A protein and the small-molecule ligand that binds it are described below.
Small molecule (SMILES): O=P([O-])([O-])OCC(O)CO

Sequence of chain 1.A:
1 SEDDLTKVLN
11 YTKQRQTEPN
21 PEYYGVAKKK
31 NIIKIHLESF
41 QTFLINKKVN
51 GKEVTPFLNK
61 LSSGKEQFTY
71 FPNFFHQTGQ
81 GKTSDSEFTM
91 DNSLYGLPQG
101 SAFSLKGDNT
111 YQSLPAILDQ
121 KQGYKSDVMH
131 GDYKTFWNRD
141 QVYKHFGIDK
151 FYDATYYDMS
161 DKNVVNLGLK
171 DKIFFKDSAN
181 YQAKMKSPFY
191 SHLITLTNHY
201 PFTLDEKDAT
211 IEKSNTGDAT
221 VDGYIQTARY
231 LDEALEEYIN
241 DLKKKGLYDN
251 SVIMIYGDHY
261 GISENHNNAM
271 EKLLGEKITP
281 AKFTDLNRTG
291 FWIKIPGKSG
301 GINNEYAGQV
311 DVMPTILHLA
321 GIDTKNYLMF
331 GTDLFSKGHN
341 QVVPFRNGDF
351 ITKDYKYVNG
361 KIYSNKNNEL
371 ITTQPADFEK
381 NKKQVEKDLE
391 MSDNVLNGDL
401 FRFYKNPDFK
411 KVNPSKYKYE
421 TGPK

Binding-site contacts:
Ligand atom C2 contacts residue HIS130 of chain 1.A at 3.5 Å.
Ligand atom O8 contacts residue HIS199 of chain 1.A at 3.6 Å (h-bond).
Ligand atom O8 contacts residue HIS259 of chain 1.A at 3.2 Å (h-bond).
Ligand atom O4 contacts residue GLU38 of chain 1.A at 3.7 Å.
Ligand atom O2 contacts residue ARG139 of chain 1.A at 2.9 Å (salt-bridge).
Ligand atom C2 contacts residue ASP132 of chain 1.A at 3.4 Å.
Ligand atom O4 contacts residue MN1 of chain 1.B at 3.6 Å.
Ligand atom O2 contacts residue PHE136 of chain 1.A at 3.6 Å.
Ligand atom O10 contacts residue HIS199 of chain 1.A at 2.8 Å (h-bond).
Ligand atom P1 contacts residue TRP137 of chain 1.A at 3.9 Å.
Ligand atom O4 contacts residue HIS199 of chain 1.A at 3.7 Å.
Ligand atom C2 contacts residue ARG139 of chain 1.A at 3.9 Å.
Ligand atom C3 contacts residue HIS130 of chain 1.A at 4.0 Å.
Ligand atom O8 contacts residue THR83 of chain 1.A at 2.9 Å (h-bond).
Ligand atom O9 contacts residue TRP137 of chain 1.A at 2.6 Å (h-bond).
Ligand atom P1 contacts residue HIS199 of chain 1.A at 3.6 Å.
Ligand atom O3 contacts residue HIS130 of chain 1.A at 3.5 Å (h-bond).
Ligand atom O9 contacts residue GLY81 of chain 1.A at 4.0 Å.
Ligand atom P1 contacts residue THR83 of chain 1.A at 3.1 Å.
Ligand atom P1 contacts residue LYS82 of chain 1.A at 3.9 Å.
Ligand atom O9 contacts residue LYS82 of chain 1.A at 3.3 Å.
Ligand atom C3 contacts residue ARG139 of chain 1.A at 3.8 Å.
Ligand atom O9 contacts residue THR83 of chain 1.A at 3.0 Å (h-bond).
Ligand atom O8 contacts residue MN1 of chain 1.B at 2.2 Å.
Ligand atom O3 contacts residue ARG139 of chain 1.A at 2.9 Å (salt-bridge).
Ligand atom O4 contacts residue TRP137 of chain 1.A at 4.1 Å.
Ligand atom O3 contacts residue THR83 of chain 1.A at 3.5 Å (h-bond).
Ligand atom P1 contacts residue MN1 of chain 1.B at 3.4 Å.
Ligand atom O2 contacts residue ASP132 of chain 1.A at 2.9 Å (salt-bridge).
Ligand atom C2 contacts residue LEU196 of chain 1.A at 3.8 Å (hydrophobic).
Ligand atom O9 contacts residue MN1 of chain 1.B at 3.9 Å.
Ligand atom O2 contacts residue HIS130 of chain 1.A at 2.8 Å (h-bond).
Ligand atom C3 contacts residue THR83 of chain 1.A at 4.2 Å.
Ligand atom C4 contacts residue THR83 of chain 1.A at 4.0 Å.
Ligand atom C2 contacts residue PHE136 of chain 1.A at 3.9 Å (hydrophobic).
Ligand atom C4 contacts residue HIS199 of chain 1.A at 3.9 Å.
Ligand atom O4 contacts residue THR83 of chain 1.A at 2.7 Å (h-bond).
Ligand atom O8 contacts residue LYS82 of chain 1.A at 3.8 Å.
Ligand atom O8 contacts residue GLU38 of chain 1.A at 3.2 Å (salt-bridge).
Ligand atom C4 contacts residue LEU167 of chain 1.A at 4.1 Å (hydrophobic).